Sequence of chain 1.A:
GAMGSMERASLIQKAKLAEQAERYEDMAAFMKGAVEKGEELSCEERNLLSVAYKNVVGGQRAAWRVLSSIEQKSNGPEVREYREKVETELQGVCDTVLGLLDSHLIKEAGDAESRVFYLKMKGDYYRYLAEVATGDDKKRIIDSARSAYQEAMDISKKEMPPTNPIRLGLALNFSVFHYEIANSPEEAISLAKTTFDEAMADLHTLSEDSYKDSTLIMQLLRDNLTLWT

Binding-site contacts:
Ligand atom C21 contacts residue LEU232 of chain 1.A at 3.8 Å (hydrophobic).
Ligand atom C20 contacts residue LYS200 of chain 1.A at 4.1 Å.
Ligand atom N03 contacts residue ILE196 of chain 1.A at 3.9 Å.
Ligand atom C04 contacts residue THR236 of chain 1.A at 4.2 Å.
Ligand atom C23 contacts residue LEU232 of chain 1.A at 3.9 Å (hydrophobic).
Ligand atom C24 contacts residue ARG229 of chain 1.A at 4.5 Å.
Ligand atom C02 contacts residue ILE196 of chain 1.A at 3.9 Å (hydrophobic).
Ligand atom C19 contacts residue LEU232 of chain 1.A at 4.0 Å (hydrophobic).
Ligand atom O26 contacts residue LYS200 of chain 1.A at 3.7 Å.
Ligand atom O22 contacts residue LEU232 of chain 1.A at 3.9 Å.
Ligand atom C25 contacts residue THR236 of chain 1.A at 4.3 Å.
Ligand atom C20 contacts residue PHE203 of chain 1.A at 3.6 Å (hydrophobic).
Ligand atom S27 contacts residue THR236 of chain 1.A at 4.2 Å.
Ligand atom C18 contacts residue LYS200 of chain 1.A at 3.6 Å.
Ligand atom C25 contacts residue LEU232 of chain 1.A at 4.3 Å (hydrophobic).
Ligand atom O22 contacts residue ARG229 of chain 1.A at 3.0 Å.
Ligand atom C19 contacts residue LYS200 of chain 1.A at 4.2 Å.
Ligand atom C23 contacts residue ARG229 of chain 1.A at 4.2 Å.
Ligand atom C02 contacts residue THR236 of chain 1.A at 4.5 Å.
Ligand atom C21 contacts residue ARG229 of chain 1.A at 3.7 Å.
Ligand atom C16 contacts residue LYS200 of chain 1.A at 4.5 Å.
Ligand atom O22 contacts residue PHE203 of chain 1.A at 4.5 Å.
Ligand atom N01 contacts residue ILE196 of chain 1.A at 3.8 Å.
Ligand atom N15 contacts residue THR236 of chain 1.A at 4.0 Å.
Ligand atom C24 contacts residue LEU232 of chain 1.A at 3.7 Å (hydrophobic).
Ligand atom C24 contacts residue THR233 of chain 1.A at 4.1 Å.
Ligand atom N01 contacts residue THR236 of chain 1.A at 4.2 Å.
Ligand atom C20 contacts residue LEU232 of chain 1.A at 4.0 Å (hydrophobic).
Ligand atom C21 contacts residue PHE203 of chain 1.A at 3.4 Å (hydrophobic).

This small molecule binds to this protein.
Small molecule (SMILES): [H]/N=C(\N)c1cc(-c2ccccc2)c(CNC(=O)c2ccc3c(c2)CCO3)s1